Binding-site contacts:
Ligand atom N3 contacts residue ALA145 of chain 1.A at 4.4 Å.
Ligand atom C5 contacts residue ALA145 of chain 1.A at 4.3 Å (hydrophobic).
Ligand atom N1 contacts residue GLY194 of chain 1.A at 3.3 Å (h-bond).
Ligand atom C9 contacts residue IMP1 of chain 1.B at 4.2 Å.
Ligand atom C10 contacts residue GLY285 of chain 1.A at 4.2 Å.
Ligand atom N3 contacts residue IMP1 of chain 1.B at 3.8 Å.
Ligand atom C4 contacts residue ALA145 of chain 1.A at 4.0 Å (hydrophobic).
Ligand atom C9 contacts residue GLY285 of chain 1.A at 4.3 Å.
Ligand atom C7 contacts residue THR203 of chain 1.A at 4.0 Å.
Ligand atom C7 contacts residue TYR347 of chain 3.A at 3.8 Å (hydrophobic).
Ligand atom C11 contacts residue ALA145 of chain 1.A at 4.2 Å (hydrophobic).
Ligand atom C7 contacts residue GLU318 of chain 1.A at 4.4 Å.
Ligand atom BR contacts residue GLU318 of chain 1.A at 3.7 Å.
Ligand atom C5 contacts residue IMP1 of chain 1.B at 3.3 Å.
Ligand atom C4 contacts residue IMP1 of chain 1.B at 3.4 Å.
Ligand atom C6 contacts residue IMP1 of chain 1.B at 3.6 Å.
Ligand atom C7 contacts residue ALA145 of chain 1.A at 3.5 Å (hydrophobic).
Ligand atom C7 contacts residue IMP1 of chain 1.B at 3.4 Å.
Ligand atom BR contacts residue GLY285 of chain 1.A at 3.8 Å.
Ligand atom N1 contacts residue ASN173 of chain 1.A at 3.4 Å (h-bond).
Ligand atom C10 contacts residue ALA145 of chain 1.A at 4.4 Å (hydrophobic).
Ligand atom C2 contacts residue IMP1 of chain 1.B at 2.9 Å.
Ligand atom C8 contacts residue ALA145 of chain 1.A at 3.7 Å (hydrophobic).
Ligand atom C5 contacts residue GLY194 of chain 1.A at 4.1 Å.
Ligand atom C10 contacts residue IMP1 of chain 1.B at 4.3 Å.
Ligand atom C8 contacts residue TYR347 of chain 3.A at 3.6 Å (hydrophobic).
Ligand atom C8 contacts residue THR203 of chain 1.A at 4.0 Å.
Ligand atom N1 contacts residue IMP1 of chain 1.B at 3.3 Å (h-bond).
Ligand atom C8 contacts residue IMP1 of chain 1.B at 3.9 Å.
Ligand atom C6 contacts residue ALA145 of chain 1.A at 3.7 Å (hydrophobic).
Ligand atom C2 contacts residue ASP234 of chain 1.A at 4.5 Å.
Ligand atom C9 contacts residue ALA145 of chain 1.A at 4.2 Å (hydrophobic).
Ligand atom C2 contacts residue ASN173 of chain 1.A at 3.5 Å.
Ligand atom N3 contacts residue THR144 of chain 1.A at 4.2 Å.
Ligand atom C11 contacts residue IMP1 of chain 1.B at 4.2 Å.
Ligand atom C8 contacts residue GLU318 of chain 1.A at 3.6 Å.
Ligand atom C9 contacts residue GLU318 of chain 1.A at 4.2 Å.
Ligand atom C2 contacts residue GLY194 of chain 1.A at 4.4 Å.
Ligand atom C2 contacts residue THR144 of chain 1.A at 4.2 Å.

This small molecule binds to this protein.
Small molecule (SMILES): Brc1ccc(-c2c[nH]cn2)cc1

Sequence of chain 1.A:
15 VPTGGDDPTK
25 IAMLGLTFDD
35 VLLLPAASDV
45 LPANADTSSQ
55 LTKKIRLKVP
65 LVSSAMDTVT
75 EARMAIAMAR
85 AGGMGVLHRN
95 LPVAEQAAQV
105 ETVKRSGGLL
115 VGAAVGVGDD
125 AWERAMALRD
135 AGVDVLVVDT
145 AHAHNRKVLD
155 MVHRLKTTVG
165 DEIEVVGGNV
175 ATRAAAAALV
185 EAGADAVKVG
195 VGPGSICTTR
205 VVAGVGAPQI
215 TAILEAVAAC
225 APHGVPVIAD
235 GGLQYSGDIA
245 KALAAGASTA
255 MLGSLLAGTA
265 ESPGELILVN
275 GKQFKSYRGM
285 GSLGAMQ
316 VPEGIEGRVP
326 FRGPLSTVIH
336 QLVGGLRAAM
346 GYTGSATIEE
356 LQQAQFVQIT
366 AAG

Sequence of chain 3.A:
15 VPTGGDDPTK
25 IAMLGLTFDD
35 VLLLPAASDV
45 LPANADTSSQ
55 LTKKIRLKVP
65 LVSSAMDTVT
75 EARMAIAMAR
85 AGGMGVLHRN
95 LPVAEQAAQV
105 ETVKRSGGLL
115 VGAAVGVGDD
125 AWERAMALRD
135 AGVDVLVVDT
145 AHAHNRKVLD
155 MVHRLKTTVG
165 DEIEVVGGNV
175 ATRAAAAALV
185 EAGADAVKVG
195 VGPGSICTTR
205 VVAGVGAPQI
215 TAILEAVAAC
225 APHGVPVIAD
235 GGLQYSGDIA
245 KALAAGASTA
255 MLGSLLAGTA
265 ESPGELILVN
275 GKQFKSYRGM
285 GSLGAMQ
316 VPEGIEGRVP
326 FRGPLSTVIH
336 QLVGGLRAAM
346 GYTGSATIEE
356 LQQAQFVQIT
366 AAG